Sequence of chain 1.A:
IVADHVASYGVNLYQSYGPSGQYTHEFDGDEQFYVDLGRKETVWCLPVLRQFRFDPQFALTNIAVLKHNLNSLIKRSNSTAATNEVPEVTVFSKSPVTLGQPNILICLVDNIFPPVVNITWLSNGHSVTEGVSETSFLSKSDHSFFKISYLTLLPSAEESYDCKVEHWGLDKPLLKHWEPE

Binding-site contacts:
Ligand atom C7 contacts residue ASN120 of chain 1.A at 3.6 Å.
Ligand atom O5 contacts residue GLU168 of chain 1.A at 4.3 Å.
Ligand atom C8 contacts residue HIS169 of chain 1.A at 4.0 Å.
Ligand atom O7 contacts residue ASN120 of chain 1.A at 3.9 Å.
Ligand atom C7 contacts residue TRP170 of chain 1.A at 4.3 Å (hydrophobic).
Ligand atom C1 contacts residue ASN120 of chain 1.A at 1.4 Å.
Ligand atom O7 contacts residue GLU168 of chain 1.A at 3.3 Å.
Ligand atom C8 contacts residue TRP170 of chain 1.A at 3.6 Å (hydrophobic).
Ligand atom C8 contacts residue GLU168 of chain 1.A at 3.8 Å.
Ligand atom C2 contacts residue ASN120 of chain 1.A at 2.4 Å.
Ligand atom C5 contacts residue ASN120 of chain 1.A at 3.6 Å.
Ligand atom C3 contacts residue ASN120 of chain 1.A at 3.8 Å.
Ligand atom C7 contacts residue GLU168 of chain 1.A at 4.0 Å.
Ligand atom O7 contacts residue HIS169 of chain 1.A at 4.3 Å.
Ligand atom C1 contacts residue GLU168 of chain 1.A at 4.2 Å.
Ligand atom N2 contacts residue ASN120 of chain 1.A at 2.9 Å (h-bond).
Ligand atom C4 contacts residue ASN120 of chain 1.A at 4.2 Å.
Ligand atom O5 contacts residue ASN120 of chain 1.A at 2.3 Å (h-bond).
Ligand atom C8 contacts residue VAL118 of chain 1.A at 4.2 Å (hydrophobic).

The small molecule below binds the protein below.
Small molecule (SMILES): CC(=O)N[C@H]1[C@H](O[C@H]2[C@H](O)[C@@H](NC(C)=O)CO[C@@H]2CO)O[C@H](CO)[C@@H](O)[C@@H]1O